Sequence of chain 1.C:
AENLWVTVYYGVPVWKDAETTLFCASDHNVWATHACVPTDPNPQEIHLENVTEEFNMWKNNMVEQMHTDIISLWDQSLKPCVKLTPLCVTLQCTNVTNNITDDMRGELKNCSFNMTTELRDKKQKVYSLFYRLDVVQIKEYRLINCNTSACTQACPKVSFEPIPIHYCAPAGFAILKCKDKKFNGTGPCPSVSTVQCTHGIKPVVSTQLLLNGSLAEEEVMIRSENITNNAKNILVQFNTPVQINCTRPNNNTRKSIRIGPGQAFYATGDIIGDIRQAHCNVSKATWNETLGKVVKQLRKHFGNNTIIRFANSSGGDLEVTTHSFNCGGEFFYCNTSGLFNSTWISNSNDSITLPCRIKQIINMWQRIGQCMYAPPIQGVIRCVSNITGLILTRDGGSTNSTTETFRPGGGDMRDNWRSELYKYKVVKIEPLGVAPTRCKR

This small molecule binds to this protein.
Small molecule (SMILES): CC(=O)N[C@@H]1[C@@H](O)[C@H](O)[C@@H](CO)O[C@H]1O

Sequence of chain 1.A:
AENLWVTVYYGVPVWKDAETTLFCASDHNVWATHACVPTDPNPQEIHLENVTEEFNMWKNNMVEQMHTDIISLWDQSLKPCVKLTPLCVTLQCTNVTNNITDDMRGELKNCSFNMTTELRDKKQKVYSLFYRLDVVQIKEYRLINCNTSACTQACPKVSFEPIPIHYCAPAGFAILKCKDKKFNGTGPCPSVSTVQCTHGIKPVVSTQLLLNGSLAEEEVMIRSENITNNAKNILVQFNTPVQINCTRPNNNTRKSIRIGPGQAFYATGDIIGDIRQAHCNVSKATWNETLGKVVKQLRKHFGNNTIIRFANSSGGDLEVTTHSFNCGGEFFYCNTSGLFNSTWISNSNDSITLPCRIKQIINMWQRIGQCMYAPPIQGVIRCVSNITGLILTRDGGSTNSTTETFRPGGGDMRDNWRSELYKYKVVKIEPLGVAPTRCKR

Binding-site contacts:
Ligand atom C7 contacts residue ASN167 of chain 1.A at 3.3 Å.
Ligand atom C4 contacts residue ASN167 of chain 1.A at 4.2 Å.
Ligand atom O7 contacts residue ASN167 of chain 1.A at 3.2 Å (h-bond).
Ligand atom C3 contacts residue ASN167 of chain 1.A at 3.8 Å.
Ligand atom O6 contacts residue ARG162 of chain 1.A at 3.7 Å.
Ligand atom O5 contacts residue ARG162 of chain 1.A at 3.4 Å (salt-bridge).
Ligand atom C8 contacts residue ARG278 of chain 1.C at 3.5 Å.
Ligand atom O5 contacts residue ASN167 of chain 1.A at 2.4 Å (h-bond).
Ligand atom C8 contacts residue ASN167 of chain 1.A at 3.4 Å.
Ligand atom C5 contacts residue ASN167 of chain 1.A at 3.7 Å.
Ligand atom C1 contacts residue ARG162 of chain 1.A at 3.9 Å.
Ligand atom C5 contacts residue ARG162 of chain 1.A at 4.5 Å.
Ligand atom C1 contacts residue ASN167 of chain 1.A at 1.4 Å.
Ligand atom O6 contacts residue VAL144 of chain 1.A at 4.3 Å.
Ligand atom N2 contacts residue THR168 of chain 1.A at 4.3 Å.
Ligand atom C7 contacts residue ARG278 of chain 1.C at 3.4 Å.
Ligand atom O7 contacts residue ARG278 of chain 1.C at 2.8 Å (salt-bridge).
Ligand atom C2 contacts residue ASN167 of chain 1.A at 2.5 Å.
Ligand atom N2 contacts residue ASN167 of chain 1.A at 2.9 Å (h-bond).